Sequence of chain 1.B:
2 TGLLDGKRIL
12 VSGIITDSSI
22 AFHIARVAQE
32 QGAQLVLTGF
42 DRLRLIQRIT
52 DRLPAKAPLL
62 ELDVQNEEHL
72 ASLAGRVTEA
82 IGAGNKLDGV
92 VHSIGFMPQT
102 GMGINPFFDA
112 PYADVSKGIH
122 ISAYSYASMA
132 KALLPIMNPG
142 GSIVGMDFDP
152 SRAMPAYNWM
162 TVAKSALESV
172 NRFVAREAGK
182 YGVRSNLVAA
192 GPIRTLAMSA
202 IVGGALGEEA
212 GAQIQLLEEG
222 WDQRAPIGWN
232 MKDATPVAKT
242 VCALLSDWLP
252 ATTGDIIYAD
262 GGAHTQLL

This small molecule binds to this protein.
Small molecule (SMILES): CCCCCCc1ccc(Oc2ccccc2C)c(O)c1

Binding-site contacts:
Ligand atom C6 contacts residue TYR158 of chain 1.B at 3.4 Å (hydrophobic).
Ligand atom C11 contacts residue ILE202 of chain 1.B at 3.7 Å (hydrophobic).
Ligand atom C4 contacts residue NAD1 of chain 1.G at 3.5 Å.
Ligand atom C3 contacts residue MET199 of chain 1.B at 3.8 Å (hydrophobic).
Ligand atom O7 contacts residue ALA198 of chain 1.B at 3.7 Å.
Ligand atom C12 contacts residue PHE97 of chain 1.B at 3.5 Å (hydrophobic).
Ligand atom C14 contacts residue GLY96 of chain 1.B at 3.6 Å.
Ligand atom C16 contacts residue PHE149 of chain 1.B at 3.9 Å (hydrophobic).
Ligand atom C12 contacts residue MET161 of chain 1.B at 3.8 Å (hydrophobic).
Ligand atom O17 contacts residue TYR158 of chain 1.B at 2.6 Å (h-bond).
Ligand atom C12 contacts residue GLY96 of chain 1.B at 3.5 Å.
Ligand atom C8 contacts residue ALA198 of chain 1.B at 3.8 Å (hydrophobic).
Ligand atom C8 contacts residue NAD1 of chain 1.G at 3.6 Å.
Ligand atom C4 contacts residue MET199 of chain 1.B at 3.8 Å (hydrophobic).
Ligand atom C6 contacts residue NAD1 of chain 1.G at 3.4 Å.
Ligand atom O17 contacts residue NAD1 of chain 1.G at 2.5 Å (h-bond).
Ligand atom C10 contacts residue MET161 of chain 1.B at 3.6 Å (hydrophobic).
Ligand atom C21 contacts residue VAL203 of chain 1.B at 3.7 Å (hydrophobic).
Ligand atom O17 contacts residue LYS165 of chain 1.B at 3.8 Å.
Ligand atom C16 contacts residue NAD1 of chain 1.G at 3.4 Å.
Ligand atom C1 contacts residue NAD1 of chain 1.G at 3.5 Å.
Ligand atom C17 contacts residue MET199 of chain 1.B at 3.9 Å (hydrophobic).
Ligand atom C14 contacts residue ALA198 of chain 1.B at 3.4 Å (hydrophobic).
Ligand atom C13 contacts residue NAD1 of chain 1.G at 3.9 Å.
Ligand atom C1 contacts residue PHE149 of chain 1.B at 3.9 Å (hydrophobic).
Ligand atom C12 contacts residue ILE202 of chain 1.B at 3.7 Å (hydrophobic).
Ligand atom C1 contacts residue TYR158 of chain 1.B at 3.5 Å (hydrophobic).
Ligand atom O7 contacts residue NAD1 of chain 1.G at 3.1 Å (h-bond).
Ligand atom C3 contacts residue NAD1 of chain 1.G at 3.3 Å.
Ligand atom C19 contacts residue PHE149 of chain 1.B at 3.9 Å (hydrophobic).
Ligand atom C11 contacts residue MET161 of chain 1.B at 3.8 Å (hydrophobic).
Ligand atom C18 contacts residue PHE149 of chain 1.B at 3.5 Å (hydrophobic).
Ligand atom C11 contacts residue MET98 of chain 1.B at 3.7 Å (hydrophobic).
Ligand atom C16 contacts residue MET199 of chain 1.B at 3.7 Å (hydrophobic).
Ligand atom C10 contacts residue ILE202 of chain 1.B at 3.9 Å (hydrophobic).
Ligand atom C2 contacts residue NAD1 of chain 1.G at 3.2 Å.
Ligand atom C13 contacts residue ALA198 of chain 1.B at 3.6 Å (hydrophobic).
Ligand atom C5 contacts residue NAD1 of chain 1.G at 3.5 Å.
Ligand atom C18 contacts residue TYR158 of chain 1.B at 3.6 Å (hydrophobic).
Ligand atom C14 contacts residue NAD1 of chain 1.G at 3.6 Å.